Sequence of chain 1.A:
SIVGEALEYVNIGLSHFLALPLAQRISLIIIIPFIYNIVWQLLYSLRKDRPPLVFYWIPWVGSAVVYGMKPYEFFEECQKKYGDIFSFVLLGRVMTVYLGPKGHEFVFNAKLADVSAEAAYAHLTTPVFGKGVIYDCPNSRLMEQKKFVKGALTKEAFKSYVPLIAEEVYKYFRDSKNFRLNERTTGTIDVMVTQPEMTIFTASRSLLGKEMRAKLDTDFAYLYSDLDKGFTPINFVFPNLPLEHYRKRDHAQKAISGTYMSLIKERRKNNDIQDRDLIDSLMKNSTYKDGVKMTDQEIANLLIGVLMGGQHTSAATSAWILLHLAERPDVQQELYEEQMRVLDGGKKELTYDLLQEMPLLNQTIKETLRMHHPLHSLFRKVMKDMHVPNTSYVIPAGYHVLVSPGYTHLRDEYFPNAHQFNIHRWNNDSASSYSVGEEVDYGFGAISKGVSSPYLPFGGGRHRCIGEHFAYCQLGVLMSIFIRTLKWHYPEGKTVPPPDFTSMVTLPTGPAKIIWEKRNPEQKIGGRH

This protein binds this small molecule.
Small molecule (SMILES): C[C@H]1CO[C@](Cn2cncn2)(c2ccc(Oc3ccc(Cl)cc3)cc2Cl)O1

Binding-site contacts:
Ligand atom C6 contacts residue 5LY1 of chain 1.F at 0.2 Å.
Ligand atom C18 contacts residue 5LW1 of chain 1.D at 0.1 Å.
Ligand atom CL1 contacts residue 5LY1 of chain 1.F at 0.2 Å.
Ligand atom O8 contacts residue 5LW1 of chain 1.D at 0.1 Å (h-bond).
Ligand atom C13 contacts residue 5LZ1 of chain 1.C at 0.2 Å.
Ligand atom C25 contacts residue 5LW1 of chain 1.D at 0.1 Å.
Ligand atom C13 contacts residue 5LW1 of chain 1.D at 0.1 Å.
Ligand atom C15 contacts residue 5LY1 of chain 1.F at 0.1 Å.
Ligand atom N28 contacts residue 5LW1 of chain 1.D at 0.0 Å (h-bond).
Ligand atom C12 contacts residue 5LY1 of chain 1.F at 0.1 Å.
Ligand atom N28 contacts residue 5LY1 of chain 1.F at 0.1 Å (h-bond).
Ligand atom C32 contacts residue 5LW1 of chain 1.D at 0.1 Å.
Ligand atom C25 contacts residue 5LY1 of chain 1.F at 0.1 Å.
Ligand atom CL1 contacts residue 5LW1 of chain 1.D at 0.2 Å.
Ligand atom N28 contacts residue 5LZ1 of chain 1.C at 0.2 Å (h-bond).
Ligand atom C12 contacts residue 5LW1 of chain 1.D at 0.1 Å.
Ligand atom N29 contacts residue 5LW1 of chain 1.D at 0.0 Å (h-bond).
Ligand atom C5 contacts residue 5LZ1 of chain 1.C at 0.1 Å.
Ligand atom C9 contacts residue 5LZ1 of chain 1.C at 0.1 Å.
Ligand atom C9 contacts residue 5LW1 of chain 1.D at 0.1 Å.
Ligand atom C14 contacts residue 5LY1 of chain 1.F at 0.2 Å.
Ligand atom C4 contacts residue 5LY1 of chain 1.F at 0.1 Å.
Ligand atom N31 contacts residue 5LW1 of chain 1.D at 0.1 Å (h-bond).
Ligand atom O8 contacts residue 5LZ1 of chain 1.C at 0.2 Å (h-bond).
Ligand atom C30 contacts residue 5LW1 of chain 1.D at 0.1 Å.
Ligand atom C32 contacts residue 5LZ1 of chain 1.C at 0.1 Å.
Ligand atom C14 contacts residue 5LW1 of chain 1.D at 0.1 Å.
Ligand atom C5 contacts residue 5LW1 of chain 1.D at 0.1 Å.
Ligand atom O17 contacts residue 5LY1 of chain 1.F at 0.1 Å (h-bond).
Ligand atom C5 contacts residue 5LY1 of chain 1.F at 0.1 Å.
Ligand atom C11 contacts residue 5LY1 of chain 1.F at 0.2 Å.
Ligand atom C3 contacts residue 5LY1 of chain 1.F at 0.1 Å.
Ligand atom O8 contacts residue 5LY1 of chain 1.F at 0.0 Å (h-bond).
Ligand atom C9 contacts residue 5LY1 of chain 1.F at 0.1 Å.
Ligand atom N29 contacts residue 5LY1 of chain 1.F at 0.1 Å (h-bond).
Ligand atom C18 contacts residue 5LY1 of chain 1.F at 0.1 Å.
Ligand atom C11 contacts residue 5LW1 of chain 1.D at 0.2 Å.
Ligand atom O16 contacts residue 5LY1 of chain 1.F at 0.1 Å (h-bond).
Ligand atom C13 contacts residue 5LY1 of chain 1.F at 0.1 Å.
Ligand atom C10 contacts residue 5LZ1 of chain 1.C at 0.2 Å.